The protein below binds the small molecule below.
Small molecule (SMILES): Cc1cc(OCCCc2c3n(c4c(-c5c(C)nn(C)c5C)cccc24)CCCN(Cc2cccc(C(=O)O)c2)C3=O)cc(C)c1Cl

Binding-site contacts:
Ligand atom CAP contacts residue MET81 of chain 1.B at 3.8 Å (hydrophobic).
Ligand atom CBH contacts residue LEU98 of chain 1.B at 3.6 Å (hydrophobic).
Ligand atom CBD contacts residue PHE101 of chain 1.B at 3.7 Å (hydrophobic).
Ligand atom CAQ contacts residue LEU98 of chain 1.B at 3.5 Å (hydrophobic).
Ligand atom OBA contacts residue LEU98 of chain 1.B at 3.2 Å.
Ligand atom CAK contacts residue PHE59 of chain 1.B at 3.3 Å (hydrophobic).
Ligand atom CAJ contacts residue GLY93 of chain 1.B at 3.4 Å.
Ligand atom CAU contacts residue LEU98 of chain 1.B at 3.8 Å (hydrophobic).
Ligand atom OAH contacts residue ASN91 of chain 1.B at 2.5 Å (h-bond).
Ligand atom CBE contacts residue MET81 of chain 1.B at 3.6 Å (hydrophobic).
Ligand atom CAN contacts residue PHE59 of chain 1.B at 3.5 Å (hydrophobic).
Ligand atom CLAI contacts residue LEU77 of chain 1.B at 3.7 Å.
Ligand atom CBK contacts residue PHE101 of chain 1.B at 3.4 Å (hydrophobic).
Ligand atom CAB contacts residue ILE125 of chain 1.B at 3.8 Å (hydrophobic).
Ligand atom CBD contacts residue MET81 of chain 1.B at 3.7 Å (hydrophobic).
Ligand atom CBF contacts residue ALA58 of chain 1.B at 3.5 Å (hydrophobic).
Ligand atom CBH contacts residue PHE101 of chain 1.B at 3.7 Å (hydrophobic).
Ligand atom CAO contacts residue PHE59 of chain 1.B at 3.7 Å (hydrophobic).
Ligand atom CAC contacts residue ALA58 of chain 1.B at 3.7 Å (hydrophobic).
Ligand atom CAP contacts residue PHE101 of chain 1.B at 3.8 Å (hydrophobic).
Ligand atom CAJ contacts residue ARG94 of chain 1.B at 3.4 Å.
Ligand atom CAB contacts residue GLY102 of chain 1.B at 3.5 Å.
Ligand atom CAL contacts residue THR97 of chain 1.B at 3.7 Å.
Ligand atom CAY contacts residue ARG94 of chain 1.B at 3.3 Å.
Ligand atom NAZ contacts residue ALA58 of chain 1.B at 3.3 Å.
Ligand atom CAC contacts residue PHE59 of chain 1.B at 3.8 Å (hydrophobic).
Ligand atom CAU contacts residue VAL84 of chain 1.B at 3.9 Å (hydrophobic).
Ligand atom CAS contacts residue PHE85 of chain 1.B at 3.8 Å (hydrophobic).
Ligand atom CAQ contacts residue PHE101 of chain 1.B at 3.4 Å (hydrophobic).
Ligand atom CAA contacts residue MET81 of chain 1.B at 3.6 Å (hydrophobic).
Ligand atom CBB contacts residue ASN91 of chain 1.B at 3.4 Å.
Ligand atom CBG contacts residue ARG94 of chain 1.B at 3.6 Å.
Ligand atom CAV contacts residue LEU98 of chain 1.B at 3.8 Å (hydrophobic).
Ligand atom CBE contacts residue PHE101 of chain 1.B at 3.2 Å (hydrophobic).
Ligand atom OAG contacts residue ARG94 of chain 1.B at 3.2 Å (salt-bridge).
Ligand atom CAM contacts residue ASN91 of chain 1.B at 3.8 Å.
Ligand atom CAL contacts residue ARG94 of chain 1.B at 3.6 Å.
Ligand atom CAM contacts residue ARG94 of chain 1.B at 3.7 Å.
Ligand atom CAJ contacts residue THR97 of chain 1.B at 3.5 Å.
Ligand atom CAA contacts residue LEU77 of chain 1.B at 3.8 Å (hydrophobic).

Sequence of chain 1.B:
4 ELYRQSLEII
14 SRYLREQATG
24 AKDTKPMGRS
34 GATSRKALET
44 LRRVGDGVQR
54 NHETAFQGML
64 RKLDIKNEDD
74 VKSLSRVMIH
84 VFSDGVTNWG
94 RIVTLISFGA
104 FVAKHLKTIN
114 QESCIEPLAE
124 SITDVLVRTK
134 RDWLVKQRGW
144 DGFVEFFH